Sequence of chain 1.D:
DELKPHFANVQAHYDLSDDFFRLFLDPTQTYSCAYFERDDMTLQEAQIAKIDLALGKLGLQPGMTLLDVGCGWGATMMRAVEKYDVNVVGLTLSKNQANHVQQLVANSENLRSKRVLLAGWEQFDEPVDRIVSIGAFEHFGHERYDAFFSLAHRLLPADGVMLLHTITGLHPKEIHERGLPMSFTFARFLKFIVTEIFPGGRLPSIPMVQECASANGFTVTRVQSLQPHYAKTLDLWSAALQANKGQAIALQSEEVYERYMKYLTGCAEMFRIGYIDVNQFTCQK

A protein and the small-molecule ligand that binds it are described below.
Small molecule (SMILES): CCCCCCCCCC[N+](C)(C)CCCCCCCCCC

Binding-site contacts:
Ligand atom C22 contacts residue LEU192 of chain 1.D at 3.6 Å (hydrophobic).
Ligand atom N1 contacts residue TYR33 of chain 1.D at 3.7 Å.
Ligand atom C11 contacts residue SAH1 of chain 1.O at 3.6 Å.
Ligand atom C3 contacts residue LEU205 of chain 1.D at 3.6 Å (hydrophobic).
Ligand atom C17 contacts residue CYS269 of chain 1.D at 3.9 Å (hydrophobic).
Ligand atom C14 contacts residue TYR265 of chain 1.D at 3.3 Å (hydrophobic).
Ligand atom C15 contacts residue TRP239 of chain 1.D at 3.9 Å (hydrophobic).
Ligand atom C15 contacts residue TYR232 of chain 1.D at 3.3 Å (hydrophobic).
Ligand atom C12 contacts residue TYR33 of chain 1.D at 3.3 Å (hydrophobic).
Ligand atom C8 contacts residue PHE200 of chain 1.D at 3.5 Å (hydrophobic).
Ligand atom C1 contacts residue LEU192 of chain 1.D at 3.8 Å (hydrophobic).
Ligand atom C4 contacts residue ARG204 of chain 1.D at 3.7 Å.
Ligand atom C2 contacts residue GLY203 of chain 1.D at 3.8 Å.
Ligand atom C13 contacts residue CO31 of chain 1.N at 3.4 Å.
Ligand atom C7 contacts residue PHE200 of chain 1.D at 3.8 Å (hydrophobic).
Ligand atom C13 contacts residue TYR232 of chain 1.D at 3.3 Å (hydrophobic).
Ligand atom C5 contacts residue LEU205 of chain 1.D at 3.8 Å (hydrophobic).
Ligand atom C12 contacts residue CO31 of chain 1.N at 3.1 Å.
Ligand atom C2 contacts residue VAL196 of chain 1.D at 3.4 Å (hydrophobic).
Ligand atom C15 contacts residue TYR265 of chain 1.D at 3.7 Å (hydrophobic).
Ligand atom N1 contacts residue TYR16 of chain 1.D at 3.9 Å.
Ligand atom C14 contacts residue PHE200 of chain 1.D at 3.9 Å (hydrophobic).
Ligand atom C8 contacts residue HIS141 of chain 1.D at 3.9 Å.
Ligand atom C12 contacts residue GLY137 of chain 1.D at 3.3 Å.
Ligand atom C20 contacts residue ILE278 of chain 1.D at 3.6 Å (hydrophobic).
Ligand atom C4 contacts residue GLY203 of chain 1.D at 3.5 Å.
Ligand atom N1 contacts residue CO31 of chain 1.N at 3.9 Å.
Ligand atom C18 contacts residue CYS269 of chain 1.D at 3.6 Å (hydrophobic).
Ligand atom C11 contacts residue TYR16 of chain 1.D at 3.2 Å (hydrophobic).
Ligand atom C20 contacts residue CYS269 of chain 1.D at 3.9 Å (hydrophobic).
Ligand atom C7 contacts residue GLU140 of chain 1.D at 3.5 Å.
Ligand atom C18 contacts residue ILE169 of chain 1.D at 3.8 Å (hydrophobic).
Ligand atom C11 contacts residue TYR33 of chain 1.D at 3.3 Å (hydrophobic).
Ligand atom C10 contacts residue TYR16 of chain 1.D at 3.3 Å (hydrophobic).
Ligand atom C16 contacts residue TYR232 of chain 1.D at 3.5 Å (hydrophobic).
Ligand atom C10 contacts residue PHE200 of chain 1.D at 3.7 Å (hydrophobic).
Ligand atom C6 contacts residue PHE200 of chain 1.D at 3.6 Å (hydrophobic).
Ligand atom C13 contacts residue TYR33 of chain 1.D at 3.8 Å (hydrophobic).
Ligand atom C19 contacts residue CYS269 of chain 1.D at 3.5 Å (hydrophobic).
Ligand atom C14 contacts residue TYR232 of chain 1.D at 3.8 Å (hydrophobic).